A small-molecule ligand and the protein it binds are described below.
Small molecule (SMILES): [H]/N=C(/N)NCCCC(=O)c1ccc(F)cc1

Sequence of chain 2.A:
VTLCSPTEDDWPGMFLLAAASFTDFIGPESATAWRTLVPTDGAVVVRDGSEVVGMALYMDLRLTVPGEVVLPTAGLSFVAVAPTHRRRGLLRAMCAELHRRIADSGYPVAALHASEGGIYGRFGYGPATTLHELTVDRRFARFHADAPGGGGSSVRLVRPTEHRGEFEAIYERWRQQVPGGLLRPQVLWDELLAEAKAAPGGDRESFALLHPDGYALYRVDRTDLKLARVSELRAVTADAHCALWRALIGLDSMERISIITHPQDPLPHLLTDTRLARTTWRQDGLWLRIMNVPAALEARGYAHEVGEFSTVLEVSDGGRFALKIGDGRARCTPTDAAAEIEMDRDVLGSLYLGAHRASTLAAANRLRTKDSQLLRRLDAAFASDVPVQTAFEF

Binding-site contacts:
Ligand atom C07 contacts residue PHE422 of chain 2.A at 3.5 Å (hydrophobic).
Ligand atom C11 contacts residue ASP46 of chain 2.A at 3.9 Å.
Ligand atom C07 contacts residue SER103 of chain 2.A at 3.5 Å.
Ligand atom C15 contacts residue TRP56 of chain 2.A at 3.8 Å (hydrophobic).
Ligand atom F01 contacts residue LEU83 of chain 2.A at 3.6 Å.
Ligand atom C02 contacts residue TRP56 of chain 2.A at 3.9 Å (hydrophobic).
Ligand atom F01 contacts residue TRP33 of chain 2.A at 4.0 Å.
Ligand atom C06 contacts residue GOL1 of chain 2.I at 3.9 Å.
Ligand atom F01 contacts residue TRP56 of chain 2.A at 4.0 Å.
Ligand atom F01 contacts residue ALA53 of chain 2.A at 4.0 Å.
Ligand atom N13 contacts residue GOL1 of chain 2.I at 3.6 Å (h-bond).
Ligand atom C04 contacts residue ALA53 of chain 2.A at 4.0 Å (hydrophobic).
Ligand atom O14 contacts residue ILE48 of chain 2.A at 3.7 Å.
Ligand atom C02 contacts residue LEU83 of chain 2.A at 4.0 Å (hydrophobic).
Ligand atom C08 contacts residue TRP56 of chain 2.A at 3.9 Å (hydrophobic).
Ligand atom C06 contacts residue SER103 of chain 2.A at 4.0 Å.
Ligand atom C09 contacts residue PHE422 of chain 2.A at 3.6 Å (hydrophobic).
Ligand atom C04 contacts residue TRP56 of chain 2.A at 4.0 Å (hydrophobic).
Ligand atom C15 contacts residue MET85 of chain 2.A at 4.0 Å (hydrophobic).
Ligand atom C16 contacts residue MET85 of chain 2.A at 4.0 Å (hydrophobic).
Ligand atom C02 contacts residue ARG57 of chain 2.A at 4.0 Å.
Ligand atom C07 contacts residue TRP56 of chain 2.A at 4.0 Å (hydrophobic).
Ligand atom F01 contacts residue VAL60 of chain 2.A at 3.5 Å.
Ligand atom C08 contacts residue ILE48 of chain 2.A at 4.0 Å (hydrophobic).
Ligand atom C07 contacts residue GOL1 of chain 2.I at 4.0 Å.
Ligand atom N13 contacts residue ASP46 of chain 2.A at 3.7 Å.
Ligand atom C16 contacts residue TRP56 of chain 2.A at 3.8 Å (hydrophobic).
Ligand atom N13 contacts residue GLU421 of chain 2.A at 3.2 Å (salt-bridge).
Ligand atom C16 contacts residue LEU83 of chain 2.A at 3.9 Å (hydrophobic).
Ligand atom C15 contacts residue SER103 of chain 2.A at 3.7 Å.
Ligand atom C05 contacts residue PHE104 of chain 2.A at 3.9 Å (hydrophobic).
Ligand atom F01 contacts residue ARG57 of chain 2.A at 3.3 Å.
Ligand atom C09 contacts residue TRP56 of chain 2.A at 4.0 Å (hydrophobic).
Ligand atom C04 contacts residue PHE104 of chain 2.A at 3.6 Å (hydrophobic).
Ligand atom O14 contacts residue PHE104 of chain 2.A at 3.8 Å.
Ligand atom C05 contacts residue TRP56 of chain 2.A at 3.9 Å (hydrophobic).
Ligand atom N12 contacts residue ASP46 of chain 2.A at 3.4 Å (salt-bridge).
Ligand atom O14 contacts residue GOL1 of chain 2.I at 3.0 Å (h-bond).
Ligand atom C03 contacts residue ALA53 of chain 2.A at 3.4 Å (hydrophobic).
Ligand atom C02 contacts residue ALA53 of chain 2.A at 4.0 Å (hydrophobic).